Sequence of chain 4.A:
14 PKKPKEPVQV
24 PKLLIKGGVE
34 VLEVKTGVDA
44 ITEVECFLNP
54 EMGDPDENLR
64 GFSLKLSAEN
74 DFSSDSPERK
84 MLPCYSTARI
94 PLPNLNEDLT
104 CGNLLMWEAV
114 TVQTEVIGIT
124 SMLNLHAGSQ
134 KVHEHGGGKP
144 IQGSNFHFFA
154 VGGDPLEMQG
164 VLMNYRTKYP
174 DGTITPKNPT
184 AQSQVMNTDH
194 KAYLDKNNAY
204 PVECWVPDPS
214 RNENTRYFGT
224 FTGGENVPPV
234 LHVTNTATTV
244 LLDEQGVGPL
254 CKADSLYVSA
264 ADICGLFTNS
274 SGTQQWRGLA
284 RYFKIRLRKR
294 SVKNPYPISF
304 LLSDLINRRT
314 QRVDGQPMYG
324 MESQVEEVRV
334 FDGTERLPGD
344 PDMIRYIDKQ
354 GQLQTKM

Binding-site contacts:
Ligand atom O9 contacts residue LEU67 of chain 4.A at 3.2 Å.
Ligand atom C7 contacts residue GLN278 of chain 4.A at 3.8 Å.
Ligand atom C10 contacts residue GLN278 of chain 4.A at 4.0 Å.
Ligand atom C11 contacts residue HIS138 of chain 4.E at 3.4 Å.
Ligand atom C11 contacts residue ASN272 of chain 4.A at 3.4 Å.
Ligand atom C8 contacts residue GLN278 of chain 4.A at 3.7 Å.
Ligand atom C11 contacts residue THR276 of chain 4.A at 3.7 Å.
Ligand atom N5 contacts residue GLN278 of chain 4.A at 3.7 Å.
Ligand atom C9 contacts residue GLN278 of chain 4.A at 3.2 Å.
Ligand atom C11 contacts residue LEU62 of chain 4.A at 4.0 Å (hydrophobic).
Ligand atom O8 contacts residue LYS68 of chain 4.A at 3.9 Å.
Ligand atom C11 contacts residue GLN278 of chain 4.A at 3.4 Å.
Ligand atom O1B contacts residue ASN272 of chain 4.A at 3.7 Å.
Ligand atom O1A contacts residue LYS68 of chain 4.A at 3.2 Å (salt-bridge).
Ligand atom C4 contacts residue ASN272 of chain 4.A at 4.0 Å.
Ligand atom C9 contacts residue LEU67 of chain 4.A at 3.9 Å (hydrophobic).
Ligand atom O1B contacts residue LYS68 of chain 4.A at 3.7 Å.
Ligand atom C1 contacts residue SER274 of chain 4.A at 3.4 Å.
Ligand atom O1A contacts residue SER274 of chain 4.A at 2.3 Å (h-bond).
Ligand atom C10 contacts residue PHE75 of chain 4.B at 3.9 Å (hydrophobic).
Ligand atom O1B contacts residue THR276 of chain 4.A at 2.8 Å (h-bond).
Ligand atom O8 contacts residue GLN278 of chain 4.A at 3.5 Å (h-bond).
Ligand atom O1B contacts residue SER274 of chain 4.A at 3.9 Å.
Ligand atom O1A contacts residue THR276 of chain 4.A at 3.4 Å (h-bond).
Ligand atom O9 contacts residue LYS68 of chain 4.A at 2.8 Å (salt-bridge).
Ligand atom O8 contacts residue ASN272 of chain 4.A at 3.5 Å (h-bond).
Ligand atom C11 contacts residue PHE75 of chain 4.B at 3.5 Å (hydrophobic).
Ligand atom C1 contacts residue LYS68 of chain 4.A at 3.8 Å.
Ligand atom O10 contacts residue LEU62 of chain 4.A at 3.6 Å.
Ligand atom C11 contacts residue PHE270 of chain 4.A at 3.8 Å (hydrophobic).
Ligand atom C10 contacts residue LEU62 of chain 4.A at 3.9 Å (hydrophobic).
Ligand atom O8 contacts residue THR276 of chain 4.A at 3.2 Å.
Ligand atom C10 contacts residue ASN272 of chain 4.A at 3.7 Å.
Ligand atom N5 contacts residue ASN272 of chain 4.A at 3.1 Å (h-bond).
Ligand atom C5 contacts residue ASN272 of chain 4.A at 3.9 Å.
Ligand atom C6 contacts residue ASN272 of chain 4.A at 3.5 Å.
Ligand atom O10 contacts residue PHE75 of chain 4.B at 3.5 Å.
Ligand atom C9 contacts residue LYS68 of chain 4.A at 3.8 Å.
Ligand atom C1 contacts residue THR276 of chain 4.A at 3.5 Å.
Ligand atom C11 contacts residue PHE65 of chain 4.A at 3.7 Å (hydrophobic).

The small molecule below binds the protein below.
Small molecule (SMILES): CC(=O)N[C@H]1[C@H]([C@H](O)[C@H](O)CO)O[C@@](O[C@H](CO)[C@@H](O)[C@@H]2O[C@@H](C(=O)O)C[C@H](O)[C@H]2NC(C)=O)(C(=O)O)C[C@@H]1O

Sequence of chain 4.B:
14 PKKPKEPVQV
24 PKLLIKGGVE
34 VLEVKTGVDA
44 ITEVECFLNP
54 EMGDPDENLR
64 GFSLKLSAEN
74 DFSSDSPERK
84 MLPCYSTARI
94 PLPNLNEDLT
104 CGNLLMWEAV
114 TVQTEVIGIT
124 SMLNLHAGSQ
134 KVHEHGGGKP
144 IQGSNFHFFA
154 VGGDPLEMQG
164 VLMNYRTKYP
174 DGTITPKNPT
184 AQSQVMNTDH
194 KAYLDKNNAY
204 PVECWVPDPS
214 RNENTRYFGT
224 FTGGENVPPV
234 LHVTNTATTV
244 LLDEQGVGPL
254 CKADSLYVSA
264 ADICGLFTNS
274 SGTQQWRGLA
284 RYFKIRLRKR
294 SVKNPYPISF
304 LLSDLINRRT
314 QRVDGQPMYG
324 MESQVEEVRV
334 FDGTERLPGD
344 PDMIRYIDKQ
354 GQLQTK

Sequence of chain 4.E:
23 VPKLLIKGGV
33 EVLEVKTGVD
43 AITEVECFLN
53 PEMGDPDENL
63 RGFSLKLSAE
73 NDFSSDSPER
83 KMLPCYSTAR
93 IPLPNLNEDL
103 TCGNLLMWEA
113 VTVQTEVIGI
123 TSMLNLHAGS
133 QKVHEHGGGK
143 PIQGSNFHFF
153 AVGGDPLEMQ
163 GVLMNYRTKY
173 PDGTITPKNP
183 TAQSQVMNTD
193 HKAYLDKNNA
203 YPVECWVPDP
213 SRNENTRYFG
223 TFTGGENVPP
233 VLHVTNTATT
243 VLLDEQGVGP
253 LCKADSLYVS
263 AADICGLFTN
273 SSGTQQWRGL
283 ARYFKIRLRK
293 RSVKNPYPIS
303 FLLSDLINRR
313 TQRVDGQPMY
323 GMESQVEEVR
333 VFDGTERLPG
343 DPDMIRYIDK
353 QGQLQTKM